Sequence of chain 1.D:
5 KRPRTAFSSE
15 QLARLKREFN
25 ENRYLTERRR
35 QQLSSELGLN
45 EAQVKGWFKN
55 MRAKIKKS

The small molecule below binds the protein below.
Small molecule (SMILES): CN1CCOC1=O

Binding-site contacts:
Ligand atom C3 contacts residue TYR28 of chain 1.D at 3.4 Å (hydrophobic).
Ligand atom C7 contacts residue TYR28 of chain 1.D at 3.8 Å (hydrophobic).
Ligand atom C3 contacts residue GOL1 of chain 1.E at 3.9 Å.
Ligand atom C4 contacts residue GOL1 of chain 1.E at 3.0 Å.
Ligand atom O5 contacts residue GOL1 of chain 1.E at 4.1 Å.
Ligand atom O6 contacts residue TYR28 of chain 1.D at 3.9 Å.
Ligand atom C1 contacts residue TYR28 of chain 1.D at 3.8 Å (hydrophobic).
Ligand atom N2 contacts residue TYR28 of chain 1.D at 3.6 Å.
Ligand atom O5 contacts residue TYR28 of chain 1.D at 3.6 Å.
Ligand atom C4 contacts residue TYR28 of chain 1.D at 3.6 Å (hydrophobic).